Binding-site contacts:
Ligand atom O13 contacts residue TYR263 of chain 1.A at 2.7 Å (h-bond).
Ligand atom C16 contacts residue VAL131 of chain 1.A at 3.6 Å (hydrophobic).
Ligand atom C14 contacts residue SER79 of chain 1.A at 3.1 Å.
Ligand atom C10 contacts residue MET154 of chain 1.A at 3.7 Å (hydrophobic).
Ligand atom C7 contacts residue SER79 of chain 1.A at 3.6 Å.
Ligand atom C8 contacts residue SER79 of chain 1.A at 3.1 Å.
Ligand atom O20 contacts residue SER79 of chain 1.A at 2.7 Å (h-bond).
Ligand atom C4 contacts residue MET129 of chain 1.A at 3.6 Å (hydrophobic).
Ligand atom O20 contacts residue LEU259 of chain 1.A at 3.3 Å.
Ligand atom C9 contacts residue VAL131 of chain 1.A at 3.6 Å (hydrophobic).
Ligand atom C6 contacts residue TYR113 of chain 1.A at 3.3 Å (hydrophobic).
Ligand atom C6 contacts residue SER79 of chain 1.A at 3.4 Å.
Ligand atom C2 contacts residue VAL131 of chain 1.A at 3.4 Å (hydrophobic).
Ligand atom C14 contacts residue CYS75 of chain 1.A at 3.1 Å (hydrophobic).
Ligand atom S3 contacts residue MET129 of chain 1.A at 3.4 Å.
Ligand atom C27 contacts residue PHE117 of chain 1.A at 3.3 Å (hydrophobic).
Ligand atom C29 contacts residue PHE72 of chain 1.A at 3.5 Å (hydrophobic).
Ligand atom C18 contacts residue CYS75 of chain 1.A at 3.7 Å (hydrophobic).
Ligand atom C6 contacts residue HIS239 of chain 1.A at 3.5 Å.
Ligand atom C21 contacts residue CYS74 of chain 1.A at 3.8 Å (hydrophobic).
Ligand atom C28 contacts residue CYS75 of chain 1.A at 3.5 Å (hydrophobic).
Ligand atom C24 contacts residue CYS74 of chain 1.A at 3.8 Å (hydrophobic).
Ligand atom O20 contacts residue TYR113 of chain 1.A at 2.5 Å (h-bond).
Ligand atom C5 contacts residue MET129 of chain 1.A at 2.7 Å (hydrophobic).
Ligand atom C11 contacts residue SER79 of chain 1.A at 3.2 Å.
Ligand atom C5 contacts residue CYS75 of chain 1.A at 3.5 Å (hydrophobic).
Ligand atom O19 contacts residue MET154 of chain 1.A at 3.3 Å.
Ligand atom O13 contacts residue TYR113 of chain 1.A at 3.4 Å (h-bond).
Ligand atom O19 contacts residue MET129 of chain 1.A at 3.8 Å.
Ligand atom O13 contacts residue HIS239 of chain 1.A at 2.8 Å (h-bond).
Ligand atom C6 contacts residue TYR263 of chain 1.A at 3.6 Å (hydrophobic).
Ligand atom C27 contacts residue HIS239 of chain 1.A at 3.2 Å.
Ligand atom N1 contacts residue VAL131 of chain 1.A at 3.4 Å.
Ligand atom C18 contacts residue MET154 of chain 1.A at 3.5 Å (hydrophobic).
Ligand atom O26 contacts residue HIS239 of chain 1.A at 3.4 Å.
Ligand atom C10 contacts residue PHE117 of chain 1.A at 3.7 Å (hydrophobic).
Ligand atom C22 contacts residue CYS75 of chain 1.A at 3.5 Å (hydrophobic).
Ligand atom C12 contacts residue MET154 of chain 1.A at 2.8 Å (hydrophobic).
Ligand atom O26 contacts residue CYS75 of chain 1.A at 3.5 Å.
Ligand atom C5 contacts residue MET154 of chain 1.A at 3.3 Å (hydrophobic).

Sequence of chain 1.A:
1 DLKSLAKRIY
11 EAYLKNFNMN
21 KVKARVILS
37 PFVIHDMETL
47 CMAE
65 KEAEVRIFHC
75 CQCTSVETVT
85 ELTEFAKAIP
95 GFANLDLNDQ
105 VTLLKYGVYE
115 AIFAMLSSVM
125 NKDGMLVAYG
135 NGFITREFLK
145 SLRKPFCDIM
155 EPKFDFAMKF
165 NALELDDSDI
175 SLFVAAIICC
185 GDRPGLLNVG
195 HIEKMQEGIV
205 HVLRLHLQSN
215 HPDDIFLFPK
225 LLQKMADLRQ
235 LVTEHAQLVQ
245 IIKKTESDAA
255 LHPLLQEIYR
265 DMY

A protein and the small-molecule ligand that binds it are described below.
Small molecule (SMILES): CCO[C@@H](Cc1ccc(OCc2csc(-c3ccc(Cl)cc3)n2)cc1C)C(=O)O